Binding-site contacts:
Ligand atom C29 contacts residue LEU238 of chain 1.A at 4.1 Å (hydrophobic).
Ligand atom O27 contacts residue HIS224 of chain 1.A at 3.5 Å (h-bond).
Ligand atom O27 contacts residue TRP246 of chain 1.A at 3.0 Å.
Ligand atom C28 contacts residue TRP246 of chain 1.A at 4.0 Å (hydrophobic).
Ligand atom C1 contacts residue PHE118 of chain 1.A at 3.8 Å (hydrophobic).
Ligand atom C6 contacts residue PHE118 of chain 1.A at 3.9 Å (hydrophobic).
Ligand atom C19 contacts residue GLU104 of chain 1.A at 3.4 Å.
Ligand atom C25 contacts residue HIS224 of chain 1.A at 4.0 Å.
Ligand atom C12 contacts residue PHE118 of chain 1.A at 3.4 Å (hydrophobic).
Ligand atom C9 contacts residue PHE32 of chain 1.A at 3.8 Å (hydrophobic).
Ligand atom C16 contacts residue PHE118 of chain 1.A at 3.7 Å (hydrophobic).
Ligand atom O24 contacts residue PHE32 of chain 1.A at 3.8 Å.
Ligand atom C12 contacts residue PHE129 of chain 1.A at 3.9 Å (hydrophobic).
Ligand atom C20 contacts residue PHE138 of chain 1.A at 4.1 Å (hydrophobic).
Ligand atom O24 contacts residue GLU70 of chain 1.A at 3.1 Å (salt-bridge).
Ligand atom C8 contacts residue MET101 of chain 1.A at 3.9 Å (hydrophobic).
Ligand atom C6 contacts residue PHE60 of chain 1.A at 3.6 Å (hydrophobic).
Ligand atom C28 contacts residue THR61 of chain 1.A at 3.9 Å.
Ligand atom C15 contacts residue GLU104 of chain 1.A at 3.7 Å.
Ligand atom C15 contacts residue SER67 of chain 1.A at 3.5 Å.
Ligand atom C20 contacts residue LEU134 of chain 1.A at 4.1 Å (hydrophobic).
Ligand atom C13 contacts residue PHE60 of chain 1.A at 3.6 Å (hydrophobic).
Ligand atom C14 contacts residue PHE32 of chain 1.A at 4.1 Å (hydrophobic).
Ligand atom C29 contacts residue LEU231 of chain 1.A at 3.2 Å (hydrophobic).
Ligand atom C11 contacts residue MET101 of chain 1.A at 3.8 Å (hydrophobic).
Ligand atom C29 contacts residue LEU134 of chain 1.A at 4.0 Å (hydrophobic).
Ligand atom C4 contacts residue PHE118 of chain 1.A at 3.7 Å (hydrophobic).
Ligand atom C4 contacts residue LEU63 of chain 1.A at 3.8 Å (hydrophobic).
Ligand atom O24 contacts residue ASN28 of chain 1.A at 3.3 Å (h-bond).
Ligand atom O24 contacts residue ARG108 of chain 1.A at 3.4 Å (salt-bridge).
Ligand atom C26 contacts residue TRP246 of chain 1.A at 4.0 Å (hydrophobic).
Ligand atom C19 contacts residue ARG108 of chain 1.A at 3.5 Å.
Ligand atom C11 contacts residue THR105 of chain 1.A at 3.6 Å.
Ligand atom C8 contacts residue THR105 of chain 1.A at 3.0 Å.
Ligand atom C22 contacts residue GLU70 of chain 1.A at 3.3 Å.
Ligand atom C18 contacts residue PHE32 of chain 1.A at 3.2 Å (hydrophobic).
Ligand atom C21 contacts residue PHE138 of chain 1.A at 4.1 Å (hydrophobic).
Ligand atom C22 contacts residue ARG108 of chain 1.A at 4.1 Å.
Ligand atom C22 contacts residue PHE32 of chain 1.A at 3.6 Å (hydrophobic).
Ligand atom C25 contacts residue TRP246 of chain 1.A at 4.0 Å (hydrophobic).

The small molecule below binds the protein below.
Small molecule (SMILES): C[C@H](CC[C@@H]1OC1(C)C)[C@H]1CC[C@H]2[C@@H]3CC=C4C[C@@H](O)CC[C@]4(C)[C@H]3CC[C@]12C

Sequence of chain 1.A:
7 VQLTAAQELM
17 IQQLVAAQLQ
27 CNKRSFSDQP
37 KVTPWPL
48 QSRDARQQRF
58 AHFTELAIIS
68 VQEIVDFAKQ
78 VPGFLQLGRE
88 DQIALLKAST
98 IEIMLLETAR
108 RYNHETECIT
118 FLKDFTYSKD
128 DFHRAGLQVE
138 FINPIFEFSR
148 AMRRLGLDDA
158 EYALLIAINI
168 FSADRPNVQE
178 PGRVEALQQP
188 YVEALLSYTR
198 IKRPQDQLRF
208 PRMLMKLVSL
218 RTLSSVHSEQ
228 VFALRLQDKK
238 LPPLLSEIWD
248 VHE